Sequence of chain 1.C:
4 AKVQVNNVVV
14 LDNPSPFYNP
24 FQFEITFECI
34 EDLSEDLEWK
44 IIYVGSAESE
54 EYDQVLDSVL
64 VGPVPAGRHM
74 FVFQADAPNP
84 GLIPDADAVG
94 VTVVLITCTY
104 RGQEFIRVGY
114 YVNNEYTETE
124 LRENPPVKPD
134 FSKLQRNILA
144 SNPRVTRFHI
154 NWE

This protein binds this small molecule.
Small molecule (SMILES): CC(C)C[C@H](NC(=O)[C@H](CC(C)C)NC(=O)[C@H](CCC(=O)O)NC(=O)[C@H](CCC(N)=O)NC(=O)[C@H](CCCNC(N)=[NH2+])NC(=O)[C@@H](N)CCCNC(N)=[NH2+])C(=O)N[C@H](C=O)CCC(=O)O

Binding-site contacts:
Ligand atom NE contacts residue VAL62 of chain 1.C at 3.6 Å.
Ligand atom OE2 contacts residue VAL75 of chain 1.C at 3.9 Å.
Ligand atom NE2 contacts residue ASP39 of chain 1.C at 3.1 Å (salt-bridge).
Ligand atom CA contacts residue LEU63 of chain 1.C at 4.0 Å (hydrophobic).
Ligand atom CB contacts residue SER61 of chain 1.C at 3.6 Å.
Ligand atom CA contacts residue LEU63 of chain 1.C at 3.4 Å (hydrophobic).
Ligand atom OE1 contacts residue LEU63 of chain 1.C at 3.9 Å.
Ligand atom O contacts residue VAL62 of chain 1.C at 3.0 Å.
Ligand atom N contacts residue LEU63 of chain 1.C at 3.0 Å (h-bond).
Ligand atom NE2 contacts residue LEU63 of chain 1.C at 4.0 Å.
Ligand atom CG contacts residue MET73 of chain 1.C at 3.3 Å (hydrophobic).
Ligand atom NH2 contacts residue VAL62 of chain 1.C at 3.5 Å.
Ligand atom CD contacts residue LEU63 of chain 1.C at 3.7 Å (hydrophobic).
Ligand atom CD1 contacts residue HIS72 of chain 1.C at 3.9 Å.
Ligand atom NH1 contacts residue ASP60 of chain 1.C at 2.5 Å (salt-bridge).
Ligand atom O contacts residue GLY65 of chain 1.C at 3.9 Å.
Ligand atom C contacts residue LEU63 of chain 1.C at 3.7 Å (hydrophobic).
Ligand atom N contacts residue MET73 of chain 1.C at 3.1 Å (h-bond).
Ligand atom C contacts residue LEU63 of chain 1.C at 3.7 Å (hydrophobic).
Ligand atom OE2 contacts residue MET73 of chain 1.C at 3.6 Å.
Ligand atom O contacts residue LEU63 of chain 1.C at 2.5 Å (h-bond).
Ligand atom CZ contacts residue VAL62 of chain 1.C at 3.4 Å (hydrophobic).
Ligand atom N contacts residue SER61 of chain 1.C at 3.4 Å (h-bond).
Ligand atom O contacts residue PHE74 of chain 1.C at 3.9 Å.
Ligand atom O contacts residue MET73 of chain 1.C at 3.8 Å.
Ligand atom CA contacts residue SER61 of chain 1.C at 4.0 Å.
Ligand atom NH1 contacts residue VAL62 of chain 1.C at 3.8 Å.
Ligand atom CD2 contacts residue VAL64 of chain 1.C at 3.9 Å (hydrophobic).
Ligand atom CB contacts residue VAL62 of chain 1.C at 3.9 Å (hydrophobic).
Ligand atom O contacts residue LEU63 of chain 1.C at 3.6 Å.
Ligand atom O contacts residue VAL64 of chain 1.C at 3.6 Å.
Ligand atom CA contacts residue MET73 of chain 1.C at 3.8 Å (hydrophobic).
Ligand atom CD2 contacts residue PHE30 of chain 1.C at 3.8 Å (hydrophobic).
Ligand atom CD2 contacts residue PHE74 of chain 1.C at 3.7 Å (hydrophobic).
Ligand atom CA contacts residue MET73 of chain 1.C at 3.9 Å (hydrophobic).
Ligand atom O contacts residue SER61 of chain 1.C at 3.9 Å.
Ligand atom C contacts residue MET73 of chain 1.C at 3.8 Å (hydrophobic).
Ligand atom NH1 contacts residue GLN77 of chain 1.C at 3.7 Å.
Ligand atom CG contacts residue PHE74 of chain 1.C at 3.7 Å (hydrophobic).
Ligand atom CZ contacts residue ASP60 of chain 1.C at 3.8 Å.